This small molecule binds to this protein.
Small molecule (SMILES): CC(=O)N[C@H]1[C@H](O[C@@H]2[C@H](O)[C@@H](O)[C@H](O)O[C@@H]2CO)O[C@H](CO)[C@H](O)[C@@H]1O[C@@H]1O[C@H](CO)[C@H](O)[C@H](O[C@]2(C(=O)O)C[C@H](O)[C@@H](NC(C)=O)[C@H]([C@H](O)[C@H](O)CO)O2)[C@H]1O

Sequence of chain 1.E:
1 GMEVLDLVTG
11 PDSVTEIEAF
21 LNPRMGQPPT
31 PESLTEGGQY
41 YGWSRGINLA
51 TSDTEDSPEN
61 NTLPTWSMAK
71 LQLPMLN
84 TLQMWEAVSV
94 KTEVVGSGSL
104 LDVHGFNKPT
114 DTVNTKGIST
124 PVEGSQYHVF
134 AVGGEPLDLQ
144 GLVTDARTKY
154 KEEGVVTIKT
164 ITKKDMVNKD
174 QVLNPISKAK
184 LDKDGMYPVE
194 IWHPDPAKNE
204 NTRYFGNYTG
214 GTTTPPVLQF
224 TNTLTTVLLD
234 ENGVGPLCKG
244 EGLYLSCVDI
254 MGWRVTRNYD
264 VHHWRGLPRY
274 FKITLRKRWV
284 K

Sequence of chain 1.D:
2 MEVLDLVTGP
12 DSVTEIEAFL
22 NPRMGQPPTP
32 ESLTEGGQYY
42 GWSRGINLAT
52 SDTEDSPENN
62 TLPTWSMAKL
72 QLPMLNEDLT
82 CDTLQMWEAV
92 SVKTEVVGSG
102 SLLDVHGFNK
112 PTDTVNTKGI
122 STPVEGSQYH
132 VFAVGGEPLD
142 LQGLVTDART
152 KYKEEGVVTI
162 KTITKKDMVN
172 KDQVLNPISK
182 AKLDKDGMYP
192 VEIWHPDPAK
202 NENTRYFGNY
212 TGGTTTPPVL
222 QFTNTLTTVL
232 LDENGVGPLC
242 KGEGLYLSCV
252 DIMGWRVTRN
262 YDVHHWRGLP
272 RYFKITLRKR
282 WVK

Binding-site contacts:
Ligand atom C1 contacts residue ARG45 of chain 1.D at 3.4 Å.
Ligand atom O1B contacts residue GLY46 of chain 1.D at 2.9 Å (h-bond).
Ligand atom C4 contacts residue GLY46 of chain 1.D at 3.4 Å.
Ligand atom O4 contacts residue HIS266 of chain 1.D at 2.8 Å (h-bond).
Ligand atom O8 contacts residue ARG45 of chain 1.D at 3.8 Å.
Ligand atom C6 contacts residue GLU59 of chain 1.D at 4.0 Å.
Ligand atom C4 contacts residue ARG45 of chain 1.D at 4.1 Å.
Ligand atom C6 contacts residue ASN61 of chain 1.D at 3.3 Å.
Ligand atom N5 contacts residue TYR40 of chain 1.D at 2.9 Å (h-bond).
Ligand atom C3 contacts residue HIS266 of chain 1.D at 3.6 Å.
Ligand atom O1A contacts residue TYR40 of chain 1.D at 3.8 Å.
Ligand atom O4 contacts residue GLY46 of chain 1.D at 2.6 Å (h-bond).
Ligand atom C6 contacts residue ARG45 of chain 1.D at 4.1 Å.
Ligand atom C11 contacts residue ASP53 of chain 1.E at 3.5 Å.
Ligand atom C6 contacts residue THR62 of chain 1.D at 3.7 Å.
Ligand atom C6 contacts residue TYR40 of chain 1.D at 3.5 Å (hydrophobic).
Ligand atom O6 contacts residue THR62 of chain 1.D at 4.2 Å.
Ligand atom O6 contacts residue GLU59 of chain 1.D at 4.0 Å.
Ligand atom C4 contacts residue HIS266 of chain 1.D at 3.4 Å.
Ligand atom C6 contacts residue GLY46 of chain 1.D at 3.6 Å.
Ligand atom O3 contacts residue GLY46 of chain 1.D at 4.1 Å.
Ligand atom C1 contacts residue GLY46 of chain 1.D at 3.9 Å.
Ligand atom C11 contacts residue TYR40 of chain 1.D at 4.1 Å (hydrophobic).
Ligand atom O6 contacts residue ASN61 of chain 1.D at 2.6 Å (h-bond).
Ligand atom C4 contacts residue TYR40 of chain 1.D at 3.6 Å (hydrophobic).
Ligand atom C3 contacts residue GLY46 of chain 1.D at 4.1 Å.
Ligand atom O1A contacts residue ARG45 of chain 1.D at 2.8 Å (salt-bridge).
Ligand atom C5 contacts residue TYR40 of chain 1.D at 3.5 Å (hydrophobic).
Ligand atom O1B contacts residue ARG45 of chain 1.D at 3.1 Å (salt-bridge).
Ligand atom C5 contacts residue ARG45 of chain 1.D at 4.3 Å.
Ligand atom C5 contacts residue GLY46 of chain 1.D at 4.1 Å.
Ligand atom O4 contacts residue THR259 of chain 1.D at 3.5 Å.
Ligand atom O6 contacts residue GLU59 of chain 1.D at 3.2 Å.
Ligand atom C3 contacts residue VAL264 of chain 1.D at 4.1 Å (hydrophobic).
Ligand atom C1 contacts residue TYR40 of chain 1.D at 4.2 Å (hydrophobic).
Ligand atom C10 contacts residue ASN261 of chain 1.D at 4.3 Å.
Ligand atom O1B contacts residue HIS266 of chain 1.D at 3.5 Å.
Ligand atom C10 contacts residue TYR40 of chain 1.D at 4.0 Å (hydrophobic).
Ligand atom C6 contacts residue GLU59 of chain 1.D at 3.4 Å.
Ligand atom O10 contacts residue ASN261 of chain 1.D at 3.3 Å (h-bond).